Binding-site contacts:
Ligand atom C0A contacts residue LYS41 of chain 1.B at 3.7 Å.
Ligand atom N9A contacts residue LEU139 of chain 1.B at 3.3 Å.
Ligand atom N6A contacts residue LEU19 of chain 1.B at 3.8 Å.
Ligand atom N7A contacts residue ALA39 of chain 1.B at 3.7 Å.
Ligand atom C6A contacts residue MET87 of chain 1.B at 3.6 Å (hydrophobic).
Ligand atom C4A contacts residue LEU139 of chain 1.B at 3.5 Å (hydrophobic).
Ligand atom N3A contacts residue LEU139 of chain 1.B at 3.8 Å.
Ligand atom C8A contacts residue LEU139 of chain 1.B at 3.8 Å (hydrophobic).
Ligand atom CR3 contacts residue TYR86 of chain 1.B at 3.4 Å (hydrophobic).
Ligand atom CR6 contacts residue GLY90 of chain 1.B at 3.4 Å.
Ligand atom N6A contacts residue MET87 of chain 1.B at 2.7 Å (h-bond).
Ligand atom CR2 contacts residue LEU19 of chain 1.B at 3.9 Å (hydrophobic).
Ligand atom CS5 contacts residue LEU139 of chain 1.B at 3.7 Å (hydrophobic).
Ligand atom C0A contacts residue THR84 of chain 1.B at 3.2 Å.
Ligand atom C1A contacts residue THR84 of chain 1.B at 3.4 Å.
Ligand atom N7A contacts residue TYR86 of chain 1.B at 3.9 Å.
Ligand atom C8A contacts residue MET87 of chain 1.B at 3.5 Å (hydrophobic).
Ligand atom N7A contacts residue MET87 of chain 1.B at 3.0 Å (h-bond).
Ligand atom CR2 contacts residue SER88 of chain 1.B at 3.7 Å.
Ligand atom C8A contacts residue GLU85 of chain 1.B at 3.2 Å.
Ligand atom CR1 contacts residue LEU19 of chain 1.B at 3.9 Å (hydrophobic).
Ligand atom CR3 contacts residue SER88 of chain 1.B at 3.4 Å.
Ligand atom CS6 contacts residue SER91 of chain 1.B at 3.7 Å.
Ligand atom C1A contacts residue LEU139 of chain 1.B at 3.4 Å (hydrophobic).
Ligand atom CS5 contacts residue SER91 of chain 1.B at 3.9 Å.
Ligand atom N3A contacts residue VAL27 of chain 1.B at 3.8 Å.
Ligand atom N6A contacts residue GLY90 of chain 1.B at 3.7 Å.
Ligand atom CR2 contacts residue GLY90 of chain 1.B at 3.7 Å.
Ligand atom CS2 contacts residue GLY20 of chain 1.B at 3.8 Å.
Ligand atom C0A contacts residue ALA39 of chain 1.B at 3.8 Å (hydrophobic).
Ligand atom CR2 contacts residue TYR86 of chain 1.B at 3.2 Å (hydrophobic).
Ligand atom N9A contacts residue ALA39 of chain 1.B at 3.7 Å.
Ligand atom C8A contacts residue THR84 of chain 1.B at 3.9 Å.
Ligand atom CR1 contacts residue GLY90 of chain 1.B at 3.5 Å.
Ligand atom C8A contacts residue ALA39 of chain 1.B at 3.3 Å (hydrophobic).
Ligand atom CR1 contacts residue MET87 of chain 1.B at 3.2 Å (hydrophobic).
Ligand atom CR5 contacts residue GLY90 of chain 1.B at 3.9 Å.
Ligand atom C6A contacts residue LEU19 of chain 1.B at 3.8 Å (hydrophobic).
Ligand atom CR2 contacts residue MET87 of chain 1.B at 3.1 Å (hydrophobic).
Ligand atom C2A contacts residue LEU139 of chain 1.B at 3.9 Å (hydrophobic).

The small molecule below binds the protein below.
Small molecule (SMILES): CCn1cnc2c(Nc3ccc([P](=O)(O)CP(=O)(O)O)cc3)nc(C3CCC(N)CC3)nc21

Sequence of chain 1.B:
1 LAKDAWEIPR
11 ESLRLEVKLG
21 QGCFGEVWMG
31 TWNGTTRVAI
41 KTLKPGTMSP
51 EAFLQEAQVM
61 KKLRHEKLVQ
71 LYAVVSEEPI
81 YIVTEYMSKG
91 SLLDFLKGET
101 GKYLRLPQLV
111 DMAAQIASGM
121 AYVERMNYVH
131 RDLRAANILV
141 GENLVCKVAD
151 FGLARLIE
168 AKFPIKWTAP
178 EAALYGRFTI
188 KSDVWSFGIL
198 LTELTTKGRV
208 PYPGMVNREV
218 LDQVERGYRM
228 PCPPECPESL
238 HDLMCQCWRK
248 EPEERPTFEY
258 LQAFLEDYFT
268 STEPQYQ